Sequence of chain 1.G:
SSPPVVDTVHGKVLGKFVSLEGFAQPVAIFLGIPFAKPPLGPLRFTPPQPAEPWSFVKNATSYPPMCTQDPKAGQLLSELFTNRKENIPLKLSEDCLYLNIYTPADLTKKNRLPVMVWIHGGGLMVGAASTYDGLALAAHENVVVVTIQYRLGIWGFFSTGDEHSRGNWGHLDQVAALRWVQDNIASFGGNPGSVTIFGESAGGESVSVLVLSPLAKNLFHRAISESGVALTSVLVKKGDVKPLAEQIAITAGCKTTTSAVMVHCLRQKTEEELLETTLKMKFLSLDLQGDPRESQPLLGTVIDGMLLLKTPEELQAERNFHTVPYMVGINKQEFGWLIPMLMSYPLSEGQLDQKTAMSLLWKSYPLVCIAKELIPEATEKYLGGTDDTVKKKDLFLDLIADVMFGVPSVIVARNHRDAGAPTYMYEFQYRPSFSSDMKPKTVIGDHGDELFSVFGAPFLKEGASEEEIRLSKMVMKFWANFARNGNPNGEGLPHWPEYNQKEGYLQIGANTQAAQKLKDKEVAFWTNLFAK

Binding-site contacts:
Ligand atom C6 contacts residue ASN59 of chain 1.I at 4.2 Å.
Ligand atom O8 contacts residue TYR98 of chain 1.I at 4.0 Å.
Ligand atom C8 contacts residue GLY32 of chain 1.I at 4.2 Å.
Ligand atom C1 contacts residue ASN59 of chain 1.I at 3.5 Å.
Ligand atom C11 contacts residue THR258 of chain 1.G at 4.4 Å.
Ligand atom C6 contacts residue SER62 of chain 1.I at 4.5 Å.
Ligand atom O4 contacts residue SER62 of chain 1.I at 4.0 Å.
Ligand atom O9 contacts residue LEU31 of chain 1.I at 3.1 Å (h-bond).
Ligand atom C11 contacts residue SER259 of chain 1.G at 4.1 Å.
Ligand atom C3 contacts residue LYS242 of chain 1.G at 3.1 Å.
Ligand atom O6 contacts residue SER62 of chain 1.I at 4.3 Å.
Ligand atom O9 contacts residue TYR98 of chain 1.I at 4.1 Å.
Ligand atom O9 contacts residue ILE33 of chain 1.I at 4.5 Å.
Ligand atom C8 contacts residue TYR98 of chain 1.I at 4.0 Å (hydrophobic).
Ligand atom C11 contacts residue TYR98 of chain 1.I at 4.5 Å (hydrophobic).
Ligand atom C10 contacts residue LYS242 of chain 1.G at 3.7 Å.
Ligand atom O7 contacts residue GLY32 of chain 1.I at 4.2 Å.
Ligand atom O7 contacts residue ASN59 of chain 1.I at 2.9 Å (h-bond).
Ligand atom O7 contacts residue ALA60 of chain 1.I at 3.9 Å.
Ligand atom O6 contacts residue ASN59 of chain 1.I at 3.3 Å (h-bond).
Ligand atom C7 contacts residue SER62 of chain 1.I at 4.1 Å.
Ligand atom O10 contacts residue LYS242 of chain 1.G at 2.7 Å (salt-bridge).
Ligand atom O10 contacts residue SER259 of chain 1.G at 3.7 Å.
Ligand atom C10 contacts residue THR258 of chain 1.G at 4.3 Å.
Ligand atom C2 contacts residue ASN59 of chain 1.I at 3.9 Å.
Ligand atom C4 contacts residue LYS242 of chain 1.G at 3.7 Å.
Ligand atom C10 contacts residue SER259 of chain 1.G at 4.2 Å.
Ligand atom C9 contacts residue LEU31 of chain 1.I at 4.4 Å (hydrophobic).
Ligand atom O9 contacts residue GLY32 of chain 1.I at 2.7 Å (h-bond).
Ligand atom O10 contacts residue THR258 of chain 1.G at 4.1 Å.
Ligand atom C9 contacts residue GLY32 of chain 1.I at 2.7 Å.
Ligand atom O1A contacts residue ASN59 of chain 1.I at 2.9 Å.
Ligand atom O7 contacts residue THR61 of chain 1.I at 4.5 Å.
Ligand atom O2 contacts residue ASN59 of chain 1.I at 3.8 Å.
Ligand atom O9 contacts residue SER62 of chain 1.I at 3.6 Å (h-bond).
Ligand atom C7 contacts residue ASN59 of chain 1.I at 4.1 Å.
Ligand atom C9 contacts residue TYR98 of chain 1.I at 3.2 Å (hydrophobic).
Ligand atom O7 contacts residue LEU31 of chain 1.I at 4.3 Å.
Ligand atom C5 contacts residue SER62 of chain 1.I at 4.2 Å.
Ligand atom O1B contacts residue ASN59 of chain 1.I at 3.6 Å.

Sequence of chain 1.I:
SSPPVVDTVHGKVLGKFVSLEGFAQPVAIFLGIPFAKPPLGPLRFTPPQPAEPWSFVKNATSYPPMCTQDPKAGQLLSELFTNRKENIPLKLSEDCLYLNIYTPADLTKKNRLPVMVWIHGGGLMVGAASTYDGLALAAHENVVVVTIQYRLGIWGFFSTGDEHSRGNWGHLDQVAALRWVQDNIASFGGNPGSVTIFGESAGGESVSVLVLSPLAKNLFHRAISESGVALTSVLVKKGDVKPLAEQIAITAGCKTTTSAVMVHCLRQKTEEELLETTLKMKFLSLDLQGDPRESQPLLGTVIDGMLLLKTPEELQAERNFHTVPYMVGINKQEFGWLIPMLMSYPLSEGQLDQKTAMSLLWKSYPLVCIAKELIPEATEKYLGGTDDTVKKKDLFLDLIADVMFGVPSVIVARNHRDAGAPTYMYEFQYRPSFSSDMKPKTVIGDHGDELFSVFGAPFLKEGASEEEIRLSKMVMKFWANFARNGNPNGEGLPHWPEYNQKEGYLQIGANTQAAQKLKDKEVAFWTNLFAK

The small molecule below binds the protein below.
Small molecule (SMILES): CC(=O)N[C@H]1[C@H]([C@H](O)[C@H](O)CO)O[C@@](O)(C(=O)O)C[C@@H]1O